Binding-site contacts:
Ligand atom C07 contacts residue PRO298 of chain 1.A at 4.0 Å (hydrophobic).
Ligand atom N02 contacts residue PRO298 of chain 1.A at 4.1 Å.
Ligand atom N02 contacts residue HEM1 of chain 1.C at 3.2 Å.
Ligand atom C17 contacts residue HEM1 of chain 1.C at 3.7 Å.
Ligand atom C09 contacts residue VAL300 of chain 1.A at 3.6 Å (hydrophobic).
Ligand atom C12 contacts residue GLN211 of chain 1.A at 3.4 Å.
Ligand atom C15 contacts residue HEM1 of chain 1.C at 3.5 Å.
Ligand atom N02 contacts residue TYR321 of chain 1.A at 3.7 Å.
Ligand atom N11 contacts residue GLN211 of chain 1.A at 3.9 Å.
Ligand atom C07 contacts residue PHE317 of chain 1.A at 3.7 Å (hydrophobic).
Ligand atom N02 contacts residue TRP320 of chain 1.A at 2.7 Å (h-bond).
Ligand atom C05 contacts residue VAL300 of chain 1.A at 3.9 Å (hydrophobic).
Ligand atom C07 contacts residue GLY319 of chain 1.A at 4.0 Å.
Ligand atom C05 contacts residue HEM1 of chain 1.C at 4.0 Å.
Ligand atom C22 contacts residue HEM1 of chain 1.C at 3.6 Å.
Ligand atom C02 contacts residue PRO298 of chain 1.A at 4.0 Å (hydrophobic).
Ligand atom C02 contacts residue GLU325 of chain 1.A at 3.2 Å.
Ligand atom C23 contacts residue TYR439 of chain 1.A at 3.9 Å (hydrophobic).
Ligand atom C08 contacts residue HEM1 of chain 1.C at 3.7 Å.
Ligand atom C04 contacts residue HEM1 of chain 1.C at 3.6 Å.
Ligand atom N01 contacts residue GLU325 of chain 1.A at 2.9 Å (salt-bridge).
Ligand atom C07 contacts residue HEM1 of chain 1.C at 3.4 Å.
Ligand atom C02 contacts residue HEM1 of chain 1.C at 3.5 Å.
Ligand atom C14 contacts residue HEM1 of chain 1.C at 3.6 Å.
Ligand atom N22 contacts residue HEM1 of chain 1.C at 2.7 Å (h-bond).
Ligand atom N01 contacts residue HEM1 of chain 1.C at 3.9 Å.
Ligand atom C03 contacts residue HEM1 of chain 1.C at 3.2 Å.
Ligand atom C06 contacts residue GLU325 of chain 1.A at 3.6 Å.
Ligand atom N02 contacts residue GLU325 of chain 1.A at 2.6 Å (salt-bridge).
Ligand atom C03 contacts residue PRO298 of chain 1.A at 4.0 Å (hydrophobic).
Ligand atom C27 contacts residue TRP38 of chain 1.B at 3.9 Å (hydrophobic).
Ligand atom C26 contacts residue HEM1 of chain 1.C at 4.0 Å.
Ligand atom C03 contacts residue TRP320 of chain 1.A at 4.0 Å (hydrophobic).
Ligand atom N22 contacts residue MET303 of chain 1.A at 4.0 Å.
Ligand atom C08 contacts residue GLU325 of chain 1.A at 3.3 Å.
Ligand atom N21 contacts residue HEM1 of chain 1.C at 3.0 Å (h-bond).
Ligand atom N02 contacts residue MET322 of chain 1.A at 4.1 Å.
Ligand atom C02 contacts residue TRP320 of chain 1.A at 3.7 Å (hydrophobic).
Ligand atom N22 contacts residue ARG147 of chain 1.A at 3.8 Å.
Ligand atom C16 contacts residue HEM1 of chain 1.C at 3.9 Å.

This small molecule binds to this protein.
Small molecule (SMILES): Cc1cc(N)nc(CCc2cncc(CCc3cc(C)cc(N)n3)c2)c1

Sequence of chain 1.A:
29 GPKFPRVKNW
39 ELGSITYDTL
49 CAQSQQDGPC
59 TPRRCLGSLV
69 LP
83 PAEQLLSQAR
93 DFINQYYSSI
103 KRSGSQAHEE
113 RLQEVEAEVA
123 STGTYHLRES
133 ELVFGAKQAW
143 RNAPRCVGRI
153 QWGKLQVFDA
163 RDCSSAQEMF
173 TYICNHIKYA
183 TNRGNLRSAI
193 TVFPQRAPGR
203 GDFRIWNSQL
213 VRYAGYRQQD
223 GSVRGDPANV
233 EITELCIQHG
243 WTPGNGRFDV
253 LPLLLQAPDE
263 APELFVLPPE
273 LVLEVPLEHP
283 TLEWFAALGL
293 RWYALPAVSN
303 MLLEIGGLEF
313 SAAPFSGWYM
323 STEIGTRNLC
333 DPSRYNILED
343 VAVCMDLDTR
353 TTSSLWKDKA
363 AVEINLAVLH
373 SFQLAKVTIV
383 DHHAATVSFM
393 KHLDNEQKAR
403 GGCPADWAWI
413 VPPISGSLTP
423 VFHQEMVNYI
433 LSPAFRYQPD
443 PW

Sequence of chain 1.B:
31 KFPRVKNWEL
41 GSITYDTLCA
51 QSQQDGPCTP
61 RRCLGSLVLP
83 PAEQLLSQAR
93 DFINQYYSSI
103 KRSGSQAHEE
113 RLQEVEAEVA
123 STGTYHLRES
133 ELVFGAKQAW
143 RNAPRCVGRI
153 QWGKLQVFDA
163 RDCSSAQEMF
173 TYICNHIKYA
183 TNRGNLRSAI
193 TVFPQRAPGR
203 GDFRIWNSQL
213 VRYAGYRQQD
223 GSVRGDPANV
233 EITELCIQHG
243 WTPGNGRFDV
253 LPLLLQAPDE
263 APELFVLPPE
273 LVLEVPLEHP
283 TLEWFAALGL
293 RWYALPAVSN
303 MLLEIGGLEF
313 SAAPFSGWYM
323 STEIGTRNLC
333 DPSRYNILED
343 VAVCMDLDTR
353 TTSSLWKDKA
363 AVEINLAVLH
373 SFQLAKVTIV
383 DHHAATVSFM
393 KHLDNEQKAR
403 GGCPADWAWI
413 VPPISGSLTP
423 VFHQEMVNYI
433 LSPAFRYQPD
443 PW